Sequence of chain 1.B:
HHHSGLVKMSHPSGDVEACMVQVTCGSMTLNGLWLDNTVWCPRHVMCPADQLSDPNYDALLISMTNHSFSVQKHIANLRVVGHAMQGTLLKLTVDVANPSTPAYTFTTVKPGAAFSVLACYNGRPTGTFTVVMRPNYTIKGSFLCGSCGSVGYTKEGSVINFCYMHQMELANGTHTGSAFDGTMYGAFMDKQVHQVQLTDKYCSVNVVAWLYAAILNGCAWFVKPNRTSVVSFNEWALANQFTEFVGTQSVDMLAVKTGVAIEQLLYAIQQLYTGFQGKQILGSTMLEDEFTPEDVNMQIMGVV

A protein and the small-molecule ligand that binds it are described below.
Small molecule (SMILES): CC(C)C[C@H](NC(=O)OC1CC2(CCN(C(=O)C(C)C)CC2)C1)C(=O)N[C@@H](C[C@@H]1CCNC1=O)C(O)S(=O)(=O)O

Binding-site contacts:
Ligand atom C31 contacts residue F8C1 of chain 1.F at 0.2 Å.
Ligand atom O20 contacts residue CYS155 of chain 1.B at 2.6 Å (h-bond).
Ligand atom C16 contacts residue F8C1 of chain 1.F at 0.9 Å.
Ligand atom C26 contacts residue F8C1 of chain 1.F at 0.2 Å.
Ligand atom C06 contacts residue F8C1 of chain 1.F at 0.1 Å.
Ligand atom C35 contacts residue F8C1 of chain 1.F at 0.1 Å.
Ligand atom O01 contacts residue F8C1 of chain 1.F at 0.7 Å (h-bond).
Ligand atom C08 contacts residue F8C1 of chain 1.F at 0.1 Å.
Ligand atom C02 contacts residue F8C1 of chain 1.F at 0.3 Å.
Ligand atom C11 contacts residue F8C1 of chain 1.F at 0.2 Å.
Ligand atom O21 contacts residue F8C1 of chain 1.F at 0.3 Å (h-bond).
Ligand atom C30 contacts residue F8C1 of chain 1.F at 0.2 Å.
Ligand atom C25 contacts residue F8C1 of chain 1.F at 0.2 Å.
Ligand atom N15 contacts residue F8C1 of chain 1.F at 0.7 Å (h-bond).
Ligand atom C19 contacts residue F8C1 of chain 1.F at 0.2 Å.
Ligand atom C04 contacts residue F8C1 of chain 1.F at 0.1 Å.
Ligand atom C09 contacts residue F8C1 of chain 1.F at 0.2 Å.
Ligand atom O18 contacts residue F8C1 of chain 1.F at 0.2 Å (h-bond).
Ligand atom C19 contacts residue CYS155 of chain 1.B at 1.8 Å (hydrophobic).
Ligand atom C32 contacts residue F8C1 of chain 1.F at 0.1 Å.
Ligand atom C23 contacts residue F8C1 of chain 1.F at 0.2 Å.
Ligand atom C13 contacts residue F8C1 of chain 1.F at 0.2 Å.
Ligand atom C14 contacts residue F8C1 of chain 1.F at 0.3 Å.
Ligand atom N03 contacts residue GLN199 of chain 1.B at 2.6 Å (h-bond).
Ligand atom C36 contacts residue F8C1 of chain 1.F at 0.2 Å.
Ligand atom N10 contacts residue F8C1 of chain 1.F at 0.1 Å (h-bond).
Ligand atom N28 contacts residue F8C1 of chain 1.F at 0.1 Å (h-bond).
Ligand atom C12 contacts residue F8C1 of chain 1.F at 0.2 Å.
Ligand atom C34 contacts residue F8C1 of chain 1.F at 0.1 Å.
Ligand atom C27 contacts residue F8C1 of chain 1.F at 0.2 Å.
Ligand atom N03 contacts residue F8C1 of chain 1.F at 0.1 Å (h-bond).
Ligand atom C11 contacts residue CYS155 of chain 1.B at 2.7 Å (hydrophobic).
Ligand atom C07 contacts residue F8C1 of chain 1.F at 0.2 Å.
Ligand atom O20 contacts residue F8C1 of chain 1.F at 1.2 Å.
Ligand atom O22 contacts residue F8C1 of chain 1.F at 0.2 Å (h-bond).
Ligand atom O33 contacts residue F8C1 of chain 1.F at 0.2 Å (h-bond).
Ligand atom C17 contacts residue F8C1 of chain 1.F at 0.2 Å.
Ligand atom C24 contacts residue F8C1 of chain 1.F at 0.1 Å.
Ligand atom C05 contacts residue F8C1 of chain 1.F at 0.2 Å.
Ligand atom C29 contacts residue F8C1 of chain 1.F at 0.1 Å.